Binding-site contacts:
Ligand atom C14 contacts residue LEU91 of chain 1.A at 3.6 Å (hydrophobic).
Ligand atom C2 contacts residue GLU89 of chain 1.A at 3.8 Å.
Ligand atom N1 contacts residue LEU91 of chain 1.A at 3.1 Å (h-bond).
Ligand atom N3 contacts residue ALA39 of chain 1.A at 3.5 Å.
Ligand atom N3 contacts residue LEU142 of chain 1.A at 3.4 Å.
Ligand atom C2 contacts residue LEU142 of chain 1.A at 3.2 Å (hydrophobic).
Ligand atom C4 contacts residue LEU142 of chain 1.A at 3.4 Å (hydrophobic).
Ligand atom N1 contacts residue ALA39 of chain 1.A at 3.9 Å.
Ligand atom C14 contacts residue ILE18 of chain 1.A at 3.9 Å (hydrophobic).
Ligand atom N15 contacts residue ILE18 of chain 1.A at 3.9 Å.
Ligand atom C21 contacts residue ILE18 of chain 1.A at 3.5 Å (hydrophobic).
Ligand atom C9 contacts residue GLY21 of chain 1.A at 3.8 Å.
Ligand atom C16 contacts residue ILE18 of chain 1.A at 4.0 Å (hydrophobic).
Ligand atom N3 contacts residue VAL72 of chain 1.A at 3.5 Å.
Ligand atom C20 contacts residue ASP94 of chain 1.A at 3.5 Å.
Ligand atom C8 contacts residue ASP153 of chain 1.A at 4.0 Å.
Ligand atom C9 contacts residue VAL26 of chain 1.A at 4.0 Å (hydrophobic).
Ligand atom C5 contacts residue LEU142 of chain 1.A at 3.9 Å (hydrophobic).
Ligand atom N3 contacts residue PHE88 of chain 1.A at 3.9 Å.
Ligand atom N1 contacts residue LEU142 of chain 1.A at 3.6 Å.
Ligand atom C9 contacts residue ASP153 of chain 1.A at 3.4 Å.
Ligand atom N15 contacts residue LEU91 of chain 1.A at 2.7 Å (h-bond).
Ligand atom C17 contacts residue HIS92 of chain 1.A at 3.5 Å.
Ligand atom C17 contacts residue PHE90 of chain 1.A at 3.7 Å (hydrophobic).
Ligand atom F contacts residue HIS92 of chain 1.A at 3.5 Å.
Ligand atom C14 contacts residue LEU142 of chain 1.A at 4.0 Å (hydrophobic).
Ligand atom C11 contacts residue VAL26 of chain 1.A at 3.8 Å (hydrophobic).
Ligand atom S13 contacts residue ILE18 of chain 1.A at 3.8 Å.
Ligand atom C20 contacts residue ILE18 of chain 1.A at 3.6 Å (hydrophobic).
Ligand atom C4 contacts residue ALA39 of chain 1.A at 3.8 Å (hydrophobic).
Ligand atom C18 contacts residue HIS92 of chain 1.A at 3.6 Å.
Ligand atom C10 contacts residue VAL26 of chain 1.A at 3.4 Å (hydrophobic).
Ligand atom C16 contacts residue LEU91 of chain 1.A at 3.3 Å (hydrophobic).
Ligand atom O12 contacts residue PHE88 of chain 1.A at 3.9 Å.
Ligand atom O12 contacts residue ALA152 of chain 1.A at 3.9 Å.
Ligand atom C2 contacts residue ALA39 of chain 1.A at 3.5 Å (hydrophobic).
Ligand atom N3 contacts residue GLU89 of chain 1.A at 2.7 Å (salt-bridge).
Ligand atom N15 contacts residue PHE90 of chain 1.A at 3.8 Å.
Ligand atom C17 contacts residue LEU91 of chain 1.A at 3.4 Å (hydrophobic).
Ligand atom C10 contacts residue ASP153 of chain 1.A at 3.5 Å.

Sequence of chain 1.A:
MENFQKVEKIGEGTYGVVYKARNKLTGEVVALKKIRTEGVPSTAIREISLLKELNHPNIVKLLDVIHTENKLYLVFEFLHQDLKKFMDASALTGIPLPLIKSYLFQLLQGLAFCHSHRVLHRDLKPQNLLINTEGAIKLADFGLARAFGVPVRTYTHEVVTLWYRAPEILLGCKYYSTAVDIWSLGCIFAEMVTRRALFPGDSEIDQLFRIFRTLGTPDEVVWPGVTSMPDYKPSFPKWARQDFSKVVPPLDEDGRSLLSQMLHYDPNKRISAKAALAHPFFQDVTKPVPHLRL

This protein binds this small molecule.
Small molecule (SMILES): Nc1nc(Nc2cccc(F)c2)sc1C(=O)c1ccccc1